Binding-site contacts:
Ligand atom O4 contacts residue SER230 of chain 3.B at 3.5 Å (h-bond).
Ligand atom C21 contacts residue MET303 of chain 3.B at 3.6 Å (hydrophobic).
Ligand atom C18 contacts residue THR18 of chain 3.B at 3.3 Å.
Ligand atom C1 contacts residue GLY228 of chain 3.B at 3.4 Å.
Ligand atom C19 contacts residue TYR20 of chain 3.B at 3.4 Å (hydrophobic).
Ligand atom C31 contacts residue MET303 of chain 3.B at 3.2 Å (hydrophobic).
Ligand atom C20 contacts residue SER84 of chain 3.B at 3.7 Å.
Ligand atom C18 contacts residue GLY228 of chain 3.B at 3.6 Å.
Ligand atom C7 contacts residue THR85 of chain 3.B at 3.5 Å.
Ligand atom C32 contacts residue MET303 of chain 3.B at 3.1 Å (hydrophobic).
Ligand atom O4 contacts residue ALA229 of chain 3.B at 3.5 Å.
Ligand atom N4 contacts residue ASP38 of chain 3.B at 3.0 Å (salt-bridge).
Ligand atom N1 contacts residue GLY228 of chain 3.B at 3.6 Å (h-bond).
Ligand atom C3 contacts residue ASP38 of chain 3.B at 3.5 Å.
Ligand atom C16 contacts residue SER230 of chain 3.B at 3.3 Å.
Ligand atom C3 contacts residue GLY228 of chain 3.B at 3.5 Å.
Ligand atom O5 contacts residue SER230 of chain 3.B at 2.9 Å (h-bond).
Ligand atom C2 contacts residue GLY228 of chain 3.B at 3.6 Å.
Ligand atom C4 contacts residue GLY228 of chain 3.B at 3.4 Å.
Ligand atom C32 contacts residue HIS301 of chain 3.B at 3.6 Å.
Ligand atom N4 contacts residue ASP226 of chain 3.B at 3.0 Å (salt-bridge).
Ligand atom N6 contacts residue ALA229 of chain 3.B at 3.6 Å.
Ligand atom C2 contacts residue ASP38 of chain 3.B at 3.5 Å.
Ligand atom O3 contacts residue GLN19 of chain 3.B at 3.4 Å.
Ligand atom N2 contacts residue TYR83 of chain 3.B at 3.6 Å.
Ligand atom O1 contacts residue TYR20 of chain 3.B at 3.4 Å (h-bond).
Ligand atom C5 contacts residue ASP38 of chain 3.B at 3.5 Å.
Ligand atom N3 contacts residue THR85 of chain 3.B at 3.1 Å (h-bond).
Ligand atom N2 contacts residue ASP38 of chain 3.B at 2.6 Å (salt-bridge).
Ligand atom N4 contacts residue GLY40 of chain 3.B at 3.7 Å.
Ligand atom C16 contacts residue THR18 of chain 3.B at 3.6 Å.
Ligand atom C19 contacts residue THR227 of chain 3.B at 3.3 Å.
Ligand atom C6 contacts residue VAL36 of chain 3.B at 3.5 Å (hydrophobic).
Ligand atom C29 contacts residue TYR231 of chain 3.B at 3.4 Å (hydrophobic).
Ligand atom C32 contacts residue ALA302 of chain 3.B at 3.4 Å (hydrophobic).
Ligand atom C11 contacts residue GLY228 of chain 3.B at 3.5 Å.
Ligand atom C3 contacts residue TYR83 of chain 3.B at 3.6 Å (hydrophobic).
Ligand atom C30 contacts residue TYR231 of chain 3.B at 3.6 Å (hydrophobic).
Ligand atom O4 contacts residue TYR231 of chain 3.B at 3.1 Å (h-bond).
Ligand atom N2 contacts residue GLY228 of chain 3.B at 3.6 Å (h-bond).

A protein and the small-molecule ligand that binds it are described below.
Small molecule (SMILES): CCc1nc(N)nc(NCCNS(=O)(=O)c2ccc3ccccc3c2)c1-c1ccc2c(c1)N(CCCOC)C(=O)C(C)(C)O2

Sequence of chain 3.B:
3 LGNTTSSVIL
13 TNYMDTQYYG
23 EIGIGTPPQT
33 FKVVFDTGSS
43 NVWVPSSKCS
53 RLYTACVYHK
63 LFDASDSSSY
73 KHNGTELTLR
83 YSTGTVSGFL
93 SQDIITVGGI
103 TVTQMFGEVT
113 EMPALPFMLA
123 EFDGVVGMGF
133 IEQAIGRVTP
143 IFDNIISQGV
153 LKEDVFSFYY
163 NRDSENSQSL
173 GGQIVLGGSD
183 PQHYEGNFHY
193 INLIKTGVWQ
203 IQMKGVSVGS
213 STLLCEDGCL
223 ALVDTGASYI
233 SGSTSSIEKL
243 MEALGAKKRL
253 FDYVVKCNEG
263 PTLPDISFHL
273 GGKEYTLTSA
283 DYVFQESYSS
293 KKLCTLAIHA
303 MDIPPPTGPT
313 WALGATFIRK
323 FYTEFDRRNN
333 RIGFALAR